This small molecule binds to this protein.
Small molecule (SMILES): CC[C@H](C)[C@@H](C=O)NC(=O)[C@@H]1CCCN1C(=O)[C@H](C)NC(=O)[C@H](Cc1ccc(O)cc1)NC(=O)[C@H](CC(N)=O)NC(=O)[C@H](Cc1ccc(O)cc1)NC(=O)[C@H](CC(C)C)NC(=O)[C@H](C)NC(=O)[C@@H](N)CCCCN

Sequence of chain 1.D:
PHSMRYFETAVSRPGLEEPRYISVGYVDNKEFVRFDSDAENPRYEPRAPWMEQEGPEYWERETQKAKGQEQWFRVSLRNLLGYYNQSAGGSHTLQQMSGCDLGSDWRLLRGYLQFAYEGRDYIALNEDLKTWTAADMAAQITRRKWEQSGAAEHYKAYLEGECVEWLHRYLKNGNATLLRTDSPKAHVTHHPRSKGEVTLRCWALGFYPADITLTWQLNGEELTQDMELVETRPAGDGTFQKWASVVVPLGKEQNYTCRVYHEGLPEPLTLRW

Binding-site contacts:
Ligand atom N contacts residue TYR7 of chain 1.D at 3.2 Å (h-bond).
Ligand atom OXT contacts residue ASN80 of chain 1.D at 2.6 Å (h-bond).
Ligand atom CD1 contacts residue HIS155 of chain 1.D at 3.4 Å.
Ligand atom N contacts residue TYR7 of chain 1.D at 3.4 Å (h-bond).
Ligand atom N contacts residue TYR156 of chain 1.D at 2.9 Å (h-bond).
Ligand atom N contacts residue GLU63 of chain 1.D at 2.9 Å (salt-bridge).
Ligand atom CB contacts residue GLN70 of chain 1.D at 3.4 Å.
Ligand atom C contacts residue THR143 of chain 1.D at 3.3 Å.
Ligand atom N contacts residue TYR171 of chain 1.D at 2.8 Å (h-bond).
Ligand atom CA contacts residue TRP73 of chain 1.D at 3.4 Å (hydrophobic).
Ligand atom O contacts residue TRP73 of chain 1.D at 3.1 Å (h-bond).
Ligand atom OH contacts residue SER150 of chain 1.D at 3.0 Å (h-bond).
Ligand atom C contacts residue TYR84 of chain 1.D at 3.2 Å (hydrophobic).
Ligand atom O contacts residue HIS155 of chain 1.D at 2.7 Å (h-bond).
Ligand atom O contacts residue LYS66 of chain 1.D at 3.1 Å (salt-bridge).
Ligand atom N contacts residue GLN70 of chain 1.D at 2.9 Å (h-bond).
Ligand atom OXT contacts residue TYR84 of chain 1.D at 2.9 Å (h-bond).
Ligand atom C contacts residue TYR7 of chain 1.D at 3.3 Å (hydrophobic).
Ligand atom CE2 contacts residue SER150 of chain 1.D at 3.3 Å.
Ligand atom OD1 contacts residue GLN70 of chain 1.D at 3.1 Å (h-bond).
Ligand atom N contacts residue TRP73 of chain 1.D at 3.4 Å (h-bond).
Ligand atom CG contacts residue GLN70 of chain 1.D at 3.3 Å.
Ligand atom O contacts residue TYR7 of chain 1.D at 3.3 Å.
Ligand atom O contacts residue LYS146 of chain 1.D at 3.1 Å (salt-bridge).
Ligand atom OD1 contacts residue GLN97 of chain 1.D at 2.8 Å (h-bond).
Ligand atom CE contacts residue TRP167 of chain 1.D at 3.3 Å (hydrophobic).
Ligand atom NZ contacts residue GLU63 of chain 1.D at 3.1 Å (salt-bridge).
Ligand atom O contacts residue TRP73 of chain 1.D at 3.1 Å (h-bond).
Ligand atom CB contacts residue TRP73 of chain 1.D at 3.4 Å (hydrophobic).
Ligand atom CD contacts residue ARG62 of chain 1.D at 3.3 Å.
Ligand atom C contacts residue TRP73 of chain 1.D at 3.3 Å (hydrophobic).
Ligand atom CE contacts residue ARG62 of chain 1.D at 3.4 Å.
Ligand atom O contacts residue TYR159 of chain 1.D at 2.7 Å (h-bond).
Ligand atom N contacts residue SER77 of chain 1.D at 3.1 Å (h-bond).
Ligand atom NZ contacts residue ARG62 of chain 1.D at 3.0 Å (salt-bridge).
Ligand atom ND2 contacts residue GLN97 of chain 1.D at 3.1 Å (h-bond).
Ligand atom CA contacts residue TYR7 of chain 1.D at 3.4 Å (hydrophobic).
Ligand atom OD1 contacts residue TRP73 of chain 1.D at 3.3 Å.
Ligand atom O contacts residue TRP147 of chain 1.D at 3.0 Å (h-bond).
Ligand atom ND2 contacts residue GLN70 of chain 1.D at 3.4 Å (h-bond).